Binding-site contacts:
Ligand atom O contacts residue TRP148 of chain 1.A at 2.8 Å (h-bond).
Ligand atom N contacts residue TYR172 of chain 1.A at 2.7 Å (h-bond).
Ligand atom CG contacts residue SER151 of chain 1.A at 3.0 Å.
Ligand atom OG1 contacts residue ASN81 of chain 1.A at 3.4 Å (h-bond).
Ligand atom OD1 contacts residue TYR160 of chain 1.A at 3.4 Å.
Ligand atom CD contacts residue SER151 of chain 1.A at 3.3 Å.
Ligand atom ND2 contacts residue GLN98 of chain 1.A at 2.8 Å (h-bond).
Ligand atom N contacts residue GLN71 of chain 1.A at 2.8 Å (h-bond).
Ligand atom O contacts residue TYR160 of chain 1.A at 2.6 Å (h-bond).
Ligand atom OG contacts residue LYS67 of chain 1.A at 3.3 Å.
Ligand atom OE2 contacts residue ALA153 of chain 1.A at 3.4 Å.
Ligand atom OG1 contacts residue LYS147 of chain 1.A at 3.2 Å (salt-bridge).
Ligand atom OXT contacts residue THR144 of chain 1.A at 2.6 Å (h-bond).
Ligand atom CA contacts residue TYR172 of chain 1.A at 3.4 Å (hydrophobic).
Ligand atom C contacts residue TRP74 of chain 1.A at 3.4 Å (hydrophobic).
Ligand atom O contacts residue TRP74 of chain 1.A at 3.0 Å (h-bond).
Ligand atom OD1 contacts residue TYR157 of chain 1.A at 2.7 Å (h-bond).
Ligand atom OE1 contacts residue HIS156 of chain 1.A at 2.5 Å (h-bond).
Ligand atom N contacts residue TYR8 of chain 1.A at 3.3 Å (h-bond).
Ligand atom OXT contacts residue TYR85 of chain 1.A at 2.6 Å (h-bond).
Ligand atom O contacts residue TYR8 of chain 1.A at 3.4 Å.
Ligand atom CA contacts residue TYR8 of chain 1.A at 3.3 Å (hydrophobic).
Ligand atom OD1 contacts residue GLN98 of chain 1.A at 3.1 Å (h-bond).
Ligand atom O contacts residue TYR85 of chain 1.A at 3.2 Å (h-bond).
Ligand atom OG contacts residue GLU64 of chain 1.A at 2.8 Å (salt-bridge).
Ligand atom CB contacts residue GLU64 of chain 1.A at 3.4 Å.
Ligand atom C contacts residue TYR8 of chain 1.A at 3.4 Å (hydrophobic).
Ligand atom CB contacts residue TRP74 of chain 1.A at 3.3 Å (hydrophobic).
Ligand atom O contacts residue TRP74 of chain 1.A at 3.0 Å (h-bond).
Ligand atom O contacts residue ASN81 of chain 1.A at 2.8 Å (h-bond).
Ligand atom OE2 contacts residue SER151 of chain 1.A at 2.8 Å (h-bond).
Ligand atom ND2 contacts residue GLN71 of chain 1.A at 3.2 Å (h-bond).
Ligand atom CE contacts residue TYR124 of chain 1.A at 3.4 Å (hydrophobic).
Ligand atom O contacts residue LYS147 of chain 1.A at 3.4 Å.
Ligand atom O contacts residue LYS67 of chain 1.A at 2.8 Å (salt-bridge).
Ligand atom N contacts residue SER78 of chain 1.A at 3.1 Å (h-bond).
Ligand atom C contacts residue TYR85 of chain 1.A at 3.2 Å (hydrophobic).
Ligand atom CG contacts residue TYR157 of chain 1.A at 3.4 Å (hydrophobic).
Ligand atom N contacts residue GLU64 of chain 1.A at 2.9 Å (salt-bridge).
Ligand atom ND2 contacts residue TRP74 of chain 1.A at 3.4 Å.

Sequence of chain 1.A:
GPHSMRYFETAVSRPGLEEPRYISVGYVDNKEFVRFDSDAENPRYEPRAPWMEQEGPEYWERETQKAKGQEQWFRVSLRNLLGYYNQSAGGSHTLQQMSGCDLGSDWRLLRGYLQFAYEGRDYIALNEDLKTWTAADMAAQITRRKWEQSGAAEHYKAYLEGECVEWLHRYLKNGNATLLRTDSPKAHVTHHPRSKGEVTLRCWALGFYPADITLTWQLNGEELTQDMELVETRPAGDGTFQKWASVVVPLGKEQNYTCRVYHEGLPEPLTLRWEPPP

The small molecule below binds the protein below.
Small molecule (SMILES): CC[C@H](C)[C@H](NC(=O)[C@H](CC(N)=O)NC(=O)[C@H](CCC(=O)O)NC(=O)[C@H](CC(N)=O)NC(=O)[C@H](CO)NC(=O)[C@H](C)N)C(=O)N[C@@H](CCC(=O)O)C(=O)N[C@H](C(=O)N[C@@H](CCSC)C(=O)O)[C@@H](C)O